Binding-site contacts:
Ligand atom O28 contacts residue MET98 of chain 1.F at 3.6 Å.
Ligand atom B26 contacts residue SER97 of chain 1.F at 1.4 Å.
Ligand atom O8 contacts residue GLU69 of chain 1.F at 3.3 Å.
Ligand atom C21 contacts residue SER97 of chain 1.F at 2.1 Å.
Ligand atom C7 contacts residue VAL70 of chain 1.F at 3.8 Å (hydrophobic).
Ligand atom C25 contacts residue SER97 of chain 1.F at 3.2 Å.
Ligand atom C21 contacts residue GLY68 of chain 1.F at 3.5 Å.
Ligand atom C24 contacts residue MET98 of chain 1.F at 3.6 Å (hydrophobic).
Ligand atom O28 contacts residue GLY68 of chain 1.F at 2.7 Å (h-bond).
Ligand atom C10 contacts residue TRP125 of chain 1.F at 3.5 Å (hydrophobic).
Ligand atom C25 contacts residue HIS122 of chain 1.F at 3.2 Å.
Ligand atom C16 contacts residue GLU69 of chain 1.F at 3.8 Å.
Ligand atom C25 contacts residue GLN123 of chain 1.F at 3.4 Å.
Ligand atom N4 contacts residue ILE142 of chain 1.F at 3.4 Å.
Ligand atom O27 contacts residue TRP125 of chain 1.F at 3.1 Å (h-bond).
Ligand atom O19 contacts residue PRO124 of chain 1.F at 3.2 Å.
Ligand atom O28 contacts residue SER97 of chain 1.F at 2.2 Å (h-bond).
Ligand atom N20 contacts residue SER97 of chain 1.F at 3.4 Å (h-bond).
Ligand atom N20 contacts residue GLY68 of chain 1.F at 2.4 Å (h-bond).
Ligand atom C10 contacts residue GLY68 of chain 1.F at 3.3 Å.
Ligand atom O27 contacts residue SER97 of chain 1.F at 2.4 Å (h-bond).
Ligand atom O19 contacts residue TRP125 of chain 1.F at 3.0 Å (h-bond).
Ligand atom C23 contacts residue SER97 of chain 1.F at 3.2 Å.
Ligand atom C24 contacts residue SER97 of chain 1.F at 3.8 Å.
Ligand atom C25 contacts residue PRO124 of chain 1.F at 3.4 Å (hydrophobic).
Ligand atom C3 contacts residue ILE142 of chain 1.F at 3.7 Å (hydrophobic).
Ligand atom C24 contacts residue LEU149 of chain 1.F at 3.6 Å (hydrophobic).
Ligand atom C18 contacts residue GLY68 of chain 1.F at 3.2 Å.
Ligand atom B26 contacts residue HIS122 of chain 1.F at 3.5 Å.
Ligand atom C22 contacts residue SER97 of chain 1.F at 2.4 Å.
Ligand atom O27 contacts residue HIS122 of chain 1.F at 3.0 Å (h-bond).
Ligand atom C5 contacts residue ILE142 of chain 1.F at 3.5 Å (hydrophobic).
Ligand atom C22 contacts residue GLY68 of chain 1.F at 3.7 Å.
Ligand atom N9 contacts residue TRP125 of chain 1.F at 2.8 Å (h-bond).
Ligand atom C22 contacts residue MET98 of chain 1.F at 3.4 Å (hydrophobic).
Ligand atom O28 contacts residue PRO66 of chain 1.F at 3.7 Å.
Ligand atom C3 contacts residue VAL70 of chain 1.F at 3.6 Å (hydrophobic).
Ligand atom O8 contacts residue VAL70 of chain 1.F at 2.8 Å (h-bond).
Ligand atom O28 contacts residue GLY67 of chain 1.F at 3.1 Å.
Ligand atom C11 contacts residue TRP125 of chain 1.F at 3.5 Å (hydrophobic).

Sequence of chain 1.F:
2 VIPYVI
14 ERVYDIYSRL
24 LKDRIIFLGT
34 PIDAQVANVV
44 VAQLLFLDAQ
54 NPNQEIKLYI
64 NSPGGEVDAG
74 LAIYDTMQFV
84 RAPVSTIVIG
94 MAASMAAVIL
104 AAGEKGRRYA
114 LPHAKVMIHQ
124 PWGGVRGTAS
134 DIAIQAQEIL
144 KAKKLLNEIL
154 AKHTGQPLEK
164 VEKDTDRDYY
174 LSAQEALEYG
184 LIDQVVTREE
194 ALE

A small-molecule ligand and the protein it binds are described below.
Small molecule (SMILES): CC(C)C[C@H](NC(=O)[C@H](Cc1ccccc1)NC(=O)c1cnccn1)B(O)O